Binding-site contacts:
Ligand atom C8 contacts residue THR167 of chain 1.A at 4.0 Å.
Ligand atom O7 contacts residue ASN165 of chain 1.A at 3.1 Å (h-bond).
Ligand atom C1 contacts residue SER219 of chain 1.E at 3.9 Å.
Ligand atom C5 contacts residue TRP222 of chain 1.E at 3.4 Å (hydrophobic).
Ligand atom O5 contacts residue TRP222 of chain 1.E at 3.8 Å.
Ligand atom O7 contacts residue ARG220 of chain 1.E at 4.1 Å.
Ligand atom C6 contacts residue THR167 of chain 1.A at 3.5 Å.
Ligand atom C7 contacts residue TRP222 of chain 1.E at 3.9 Å (hydrophobic).
Ligand atom C4 contacts residue ASN165 of chain 1.A at 4.2 Å.
Ligand atom O6 contacts residue BGC1 of chain 1.N at 4.2 Å.
Ligand atom C3 contacts residue ASN165 of chain 1.A at 3.8 Å.
Ligand atom O6 contacts residue THR167 of chain 1.A at 3.6 Å.
Ligand atom C7 contacts residue ASN165 of chain 1.A at 3.2 Å.
Ligand atom C3 contacts residue TRP222 of chain 1.E at 4.3 Å (hydrophobic).
Ligand atom C6 contacts residue TRP222 of chain 1.E at 4.2 Å (hydrophobic).
Ligand atom O5 contacts residue TRP222 of chain 1.E at 4.4 Å.
Ligand atom C1 contacts residue TRP222 of chain 1.E at 3.8 Å (hydrophobic).
Ligand atom N2 contacts residue TRP222 of chain 1.E at 4.3 Å.
Ligand atom C1 contacts residue ASN165 of chain 1.A at 1.4 Å.
Ligand atom C6 contacts residue TRP222 of chain 1.E at 4.3 Å (hydrophobic).
Ligand atom O6 contacts residue TRP222 of chain 1.E at 3.0 Å.
Ligand atom C2 contacts residue TRP222 of chain 1.E at 3.9 Å (hydrophobic).
Ligand atom C8 contacts residue PRO221 of chain 1.E at 4.5 Å (hydrophobic).
Ligand atom O5 contacts residue ASN165 of chain 1.A at 2.3 Å (h-bond).
Ligand atom C3 contacts residue TRP222 of chain 1.E at 4.3 Å (hydrophobic).
Ligand atom C8 contacts residue VAL244 of chain 1.A at 4.5 Å (hydrophobic).
Ligand atom C8 contacts residue SER219 of chain 1.E at 3.6 Å.
Ligand atom C7 contacts residue PRO221 of chain 1.E at 4.2 Å (hydrophobic).
Ligand atom C5 contacts residue ASN165 of chain 1.A at 3.6 Å.
Ligand atom C2 contacts residue ASN165 of chain 1.A at 2.5 Å.
Ligand atom O7 contacts residue PRO221 of chain 1.E at 3.2 Å.
Ligand atom O7 contacts residue TRP222 of chain 1.E at 2.8 Å (h-bond).
Ligand atom C8 contacts residue VAL242 of chain 1.A at 3.7 Å (hydrophobic).
Ligand atom C2 contacts residue SER219 of chain 1.E at 4.2 Å.
Ligand atom C7 contacts residue SER219 of chain 1.E at 3.8 Å.
Ligand atom N2 contacts residue ASN165 of chain 1.A at 3.0 Å (h-bond).
Ligand atom C4 contacts residue TRP222 of chain 1.E at 4.0 Å (hydrophobic).
Ligand atom O3 contacts residue TRP222 of chain 1.E at 3.8 Å.
Ligand atom C6 contacts residue VAL244 of chain 1.A at 4.3 Å (hydrophobic).
Ligand atom N2 contacts residue SER219 of chain 1.E at 3.3 Å (h-bond).

This protein binds this small molecule.
Small molecule (SMILES): CC(=O)N[C@H]1[C@H](O[C@H]2[C@H](O)[C@@H](NC(C)=O)CO[C@@H]2CO)O[C@H](CO)[C@@H](O[C@@H]2O[C@H](CO)[C@@H](O)[C@H](O)[C@@H]2O)[C@@H]1O

Sequence of chain 1.E:
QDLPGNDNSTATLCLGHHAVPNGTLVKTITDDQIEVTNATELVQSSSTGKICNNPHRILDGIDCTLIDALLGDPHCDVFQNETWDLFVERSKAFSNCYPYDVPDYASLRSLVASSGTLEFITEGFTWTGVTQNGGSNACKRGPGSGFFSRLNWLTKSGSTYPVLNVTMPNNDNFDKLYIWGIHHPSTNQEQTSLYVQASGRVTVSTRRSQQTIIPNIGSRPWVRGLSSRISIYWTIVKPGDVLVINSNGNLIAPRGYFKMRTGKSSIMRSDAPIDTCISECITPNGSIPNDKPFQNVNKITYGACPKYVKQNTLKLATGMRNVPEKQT

Sequence of chain 1.A:
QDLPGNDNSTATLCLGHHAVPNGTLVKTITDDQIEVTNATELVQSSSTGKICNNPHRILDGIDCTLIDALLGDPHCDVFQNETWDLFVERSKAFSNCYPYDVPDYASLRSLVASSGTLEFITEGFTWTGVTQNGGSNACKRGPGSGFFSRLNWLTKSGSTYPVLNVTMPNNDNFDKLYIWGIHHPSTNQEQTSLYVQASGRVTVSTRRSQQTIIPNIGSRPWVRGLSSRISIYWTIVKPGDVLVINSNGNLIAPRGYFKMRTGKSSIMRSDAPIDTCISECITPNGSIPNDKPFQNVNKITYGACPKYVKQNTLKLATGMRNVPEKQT